Binding-site contacts:
Ligand atom C3 contacts residue ASN133 of chain 2.A at 3.8 Å.
Ligand atom C2 contacts residue ASN133 of chain 2.A at 2.6 Å.
Ligand atom C7 contacts residue ASN133 of chain 2.A at 3.3 Å.
Ligand atom C1 contacts residue ASN133 of chain 2.A at 1.4 Å.
Ligand atom O5 contacts residue ASN133 of chain 2.A at 2.3 Å (h-bond).
Ligand atom O7 contacts residue EPE1 of chain 2.I at 3.7 Å.
Ligand atom N2 contacts residue ASN133 of chain 2.A at 2.8 Å (h-bond).
Ligand atom O5 contacts residue ARG255 of chain 2.A at 4.3 Å.
Ligand atom C6 contacts residue ASN133 of chain 2.A at 4.1 Å.
Ligand atom C1 contacts residue ARG255 of chain 2.A at 4.1 Å.
Ligand atom C5 contacts residue ASN133 of chain 2.A at 3.0 Å.
Ligand atom C8 contacts residue ASN133 of chain 2.A at 4.2 Å.
Ligand atom O6 contacts residue ASN133 of chain 2.A at 4.3 Å.
Ligand atom C4 contacts residue ASN133 of chain 2.A at 4.0 Å.
Ligand atom O7 contacts residue ASN133 of chain 2.A at 3.6 Å (h-bond).

This protein binds this small molecule.
Small molecule (SMILES): CC(=O)N[C@@H]1[C@@H](O)[C@H](O)[C@@H](CO)O[C@H]1O

Sequence of chain 2.A:
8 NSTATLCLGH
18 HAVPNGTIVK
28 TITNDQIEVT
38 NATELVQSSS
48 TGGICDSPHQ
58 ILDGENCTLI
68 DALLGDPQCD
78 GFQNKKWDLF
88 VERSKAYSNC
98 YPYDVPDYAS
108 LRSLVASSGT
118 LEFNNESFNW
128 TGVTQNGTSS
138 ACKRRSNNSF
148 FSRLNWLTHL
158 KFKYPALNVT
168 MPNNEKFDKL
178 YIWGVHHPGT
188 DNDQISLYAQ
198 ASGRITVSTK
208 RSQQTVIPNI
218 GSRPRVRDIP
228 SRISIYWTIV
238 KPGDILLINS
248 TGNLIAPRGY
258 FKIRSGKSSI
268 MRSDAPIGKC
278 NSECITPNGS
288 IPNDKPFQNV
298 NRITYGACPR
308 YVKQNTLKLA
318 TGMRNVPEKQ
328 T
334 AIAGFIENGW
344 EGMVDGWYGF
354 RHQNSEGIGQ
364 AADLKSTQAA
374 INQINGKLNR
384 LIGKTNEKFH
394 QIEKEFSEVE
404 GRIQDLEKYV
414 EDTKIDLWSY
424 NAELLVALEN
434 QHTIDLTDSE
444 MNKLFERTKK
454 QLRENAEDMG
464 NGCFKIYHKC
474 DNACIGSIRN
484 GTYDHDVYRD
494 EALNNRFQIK